Sequence of chain 1.D:
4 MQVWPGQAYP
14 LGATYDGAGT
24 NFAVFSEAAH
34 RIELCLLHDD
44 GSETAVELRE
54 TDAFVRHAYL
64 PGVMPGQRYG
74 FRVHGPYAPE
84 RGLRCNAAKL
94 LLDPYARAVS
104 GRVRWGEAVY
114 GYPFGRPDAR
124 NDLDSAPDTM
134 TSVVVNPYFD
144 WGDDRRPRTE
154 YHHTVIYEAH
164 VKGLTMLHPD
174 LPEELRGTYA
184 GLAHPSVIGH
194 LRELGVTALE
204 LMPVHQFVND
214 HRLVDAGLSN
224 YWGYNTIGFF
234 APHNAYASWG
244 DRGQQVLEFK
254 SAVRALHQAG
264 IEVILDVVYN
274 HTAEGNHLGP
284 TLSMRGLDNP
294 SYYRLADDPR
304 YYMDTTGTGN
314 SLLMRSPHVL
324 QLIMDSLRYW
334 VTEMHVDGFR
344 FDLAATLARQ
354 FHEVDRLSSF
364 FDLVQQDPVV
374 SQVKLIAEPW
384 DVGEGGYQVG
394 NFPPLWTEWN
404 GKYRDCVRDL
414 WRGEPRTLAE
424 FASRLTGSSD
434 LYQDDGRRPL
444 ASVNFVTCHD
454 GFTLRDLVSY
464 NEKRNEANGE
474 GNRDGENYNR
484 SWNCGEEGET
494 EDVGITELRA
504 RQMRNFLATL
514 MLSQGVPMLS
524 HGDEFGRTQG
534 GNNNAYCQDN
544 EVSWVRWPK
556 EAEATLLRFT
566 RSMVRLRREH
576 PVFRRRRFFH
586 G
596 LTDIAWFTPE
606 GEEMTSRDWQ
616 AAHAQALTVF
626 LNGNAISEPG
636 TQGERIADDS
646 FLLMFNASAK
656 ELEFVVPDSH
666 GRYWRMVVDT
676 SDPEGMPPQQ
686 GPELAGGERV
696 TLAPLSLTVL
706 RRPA

Binding-site contacts:
Ligand atom O21 contacts residue HIS585 of chain 1.D at 3.1 Å.
Ligand atom O6 contacts residue HIS33 of chain 1.B at 3.2 Å (h-bond).
Ligand atom N21 contacts residue ARG441 of chain 1.D at 3.0 Å.
Ligand atom N2 contacts residue ARG34 of chain 1.B at 3.8 Å.
Ligand atom C21 contacts residue THR54 of chain 1.B at 3.9 Å.
Ligand atom O2A contacts residue PHE583 of chain 1.D at 3.6 Å.
Ligand atom O6 contacts residue ARG59 of chain 1.B at 3.5 Å (salt-bridge).
Ligand atom C81 contacts residue ARG582 of chain 1.D at 3.5 Å.
Ligand atom C21 contacts residue ARG441 of chain 1.D at 3.2 Å.
Ligand atom N1 contacts residue ARG52 of chain 1.B at 3.6 Å (salt-bridge).
Ligand atom C61 contacts residue ARG441 of chain 1.D at 3.3 Å.
Ligand atom O4A contacts residue ARG582 of chain 1.D at 3.7 Å.
Ligand atom O4A contacts residue PHE583 of chain 1.D at 3.8 Å.
Ligand atom O6 contacts residue ARG34 of chain 1.B at 3.6 Å.
Ligand atom C2 contacts residue ARG34 of chain 1.B at 3.3 Å.
Ligand atom N3 contacts residue ARG52 of chain 1.B at 3.6 Å (salt-bridge).
Ligand atom C4 contacts residue ARG52 of chain 1.B at 3.8 Å.
Ligand atom N11 contacts residue ARG441 of chain 1.D at 3.0 Å (salt-bridge).
Ligand atom N2 contacts residue ARG52 of chain 1.B at 3.0 Å (salt-bridge).
Ligand atom O3' contacts residue HIS585 of chain 1.D at 3.8 Å.
Ligand atom N31 contacts residue ARG441 of chain 1.D at 3.7 Å.
Ligand atom C61 contacts residue THR54 of chain 1.B at 3.2 Å.
Ligand atom C6 contacts residue ARG52 of chain 1.B at 3.9 Å.
Ligand atom N11 contacts residue THR54 of chain 1.B at 2.7 Å (h-bond).
Ligand atom C2 contacts residue ARG52 of chain 1.B at 3.2 Å.
Ligand atom C5 contacts residue ARG34 of chain 1.B at 3.9 Å.
Ligand atom C6 contacts residue ARG34 of chain 1.B at 3.4 Å.
Ligand atom N71 contacts residue ARG582 of chain 1.D at 3.1 Å (salt-bridge).
Ligand atom N1 contacts residue GLU50 of chain 1.B at 3.4 Å (salt-bridge).
Ligand atom O61 contacts residue THR54 of chain 1.B at 2.8 Å (h-bond).
Ligand atom N21 contacts residue GLY439 of chain 1.D at 3.0 Å (h-bond).
Ligand atom O2A contacts residue GLN436 of chain 1.D at 3.8 Å.
Ligand atom N3 contacts residue ARG34 of chain 1.B at 3.3 Å (salt-bridge).
Ligand atom C4 contacts residue ARG34 of chain 1.B at 3.6 Å.
Ligand atom N21 contacts residue ARG440 of chain 1.D at 3.2 Å.
Ligand atom N31 contacts residue ARG440 of chain 1.D at 3.2 Å (salt-bridge).
Ligand atom N1 contacts residue ARG34 of chain 1.B at 3.0 Å (salt-bridge).
Ligand atom O61 contacts residue ARG441 of chain 1.D at 2.7 Å (salt-bridge).
Ligand atom C21 contacts residue ARG440 of chain 1.D at 3.6 Å.
Ligand atom O21 contacts residue PHE583 of chain 1.D at 3.7 Å.

This small molecule binds to this protein.
Small molecule (SMILES): Nc1nc2c(ncn2[C@@H]2O[C@@H]3CO[P](=O)(O)O[C@H]4[C@@H](O)[C@H](n5cnc6c(=O)[nH]c(N)nc65)O[C@@H]4CO[P](=O)(O)O[C@H]3[C@H]2O)c(=O)[nH]1

Sequence of chain 1.B:
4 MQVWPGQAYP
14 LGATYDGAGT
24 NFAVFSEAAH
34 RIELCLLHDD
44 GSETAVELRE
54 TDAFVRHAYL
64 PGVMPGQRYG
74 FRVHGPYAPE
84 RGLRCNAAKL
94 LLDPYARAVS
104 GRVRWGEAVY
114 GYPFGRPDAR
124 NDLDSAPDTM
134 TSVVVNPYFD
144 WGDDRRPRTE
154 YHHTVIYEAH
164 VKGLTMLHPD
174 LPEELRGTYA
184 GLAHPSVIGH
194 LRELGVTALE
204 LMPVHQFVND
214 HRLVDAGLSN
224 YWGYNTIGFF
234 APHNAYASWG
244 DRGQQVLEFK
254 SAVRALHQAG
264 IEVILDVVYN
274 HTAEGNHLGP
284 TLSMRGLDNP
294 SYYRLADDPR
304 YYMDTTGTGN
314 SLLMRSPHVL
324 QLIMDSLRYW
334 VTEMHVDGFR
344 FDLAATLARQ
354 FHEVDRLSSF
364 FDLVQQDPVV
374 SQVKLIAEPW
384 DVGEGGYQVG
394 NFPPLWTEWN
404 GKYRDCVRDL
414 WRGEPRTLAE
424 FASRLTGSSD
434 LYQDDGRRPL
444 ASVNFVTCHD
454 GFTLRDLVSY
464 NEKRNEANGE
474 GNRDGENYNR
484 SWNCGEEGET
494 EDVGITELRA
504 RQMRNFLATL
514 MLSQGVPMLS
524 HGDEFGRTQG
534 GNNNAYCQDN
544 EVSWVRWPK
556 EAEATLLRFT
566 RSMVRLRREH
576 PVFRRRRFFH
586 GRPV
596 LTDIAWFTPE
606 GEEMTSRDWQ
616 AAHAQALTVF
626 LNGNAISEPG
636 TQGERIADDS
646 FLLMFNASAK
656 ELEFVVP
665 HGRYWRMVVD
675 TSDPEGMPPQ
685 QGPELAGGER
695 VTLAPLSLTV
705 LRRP